Sequence of chain 2.D:
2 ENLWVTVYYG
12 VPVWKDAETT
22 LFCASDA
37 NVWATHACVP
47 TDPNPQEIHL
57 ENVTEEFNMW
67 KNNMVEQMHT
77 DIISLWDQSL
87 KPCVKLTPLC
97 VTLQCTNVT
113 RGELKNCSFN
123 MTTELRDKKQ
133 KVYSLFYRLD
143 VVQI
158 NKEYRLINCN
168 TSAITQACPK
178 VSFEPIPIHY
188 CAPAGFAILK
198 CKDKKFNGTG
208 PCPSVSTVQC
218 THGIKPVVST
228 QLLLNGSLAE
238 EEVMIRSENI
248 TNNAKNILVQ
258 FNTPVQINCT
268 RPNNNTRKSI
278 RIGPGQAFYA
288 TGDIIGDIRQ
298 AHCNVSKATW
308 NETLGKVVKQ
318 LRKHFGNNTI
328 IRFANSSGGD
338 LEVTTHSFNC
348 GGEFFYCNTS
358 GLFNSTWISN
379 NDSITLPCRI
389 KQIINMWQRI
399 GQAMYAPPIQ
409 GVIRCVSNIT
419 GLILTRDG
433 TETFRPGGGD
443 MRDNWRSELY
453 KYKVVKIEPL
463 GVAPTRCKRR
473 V

A protein and the small-molecule ligand that binds it are described below.
Small molecule (SMILES): CC(=O)N[C@@H]1[C@@H](O)[C@H](O)[C@@H](CO)O[C@H]1O

Binding-site contacts:
Ligand atom C8 contacts residue ASN122 of chain 2.D at 3.7 Å.
Ligand atom O7 contacts residue THR98 of chain 2.D at 4.2 Å.
Ligand atom C8 contacts residue LYS133 of chain 2.D at 3.8 Å.
Ligand atom C7 contacts residue LYS133 of chain 2.D at 4.5 Å.
Ligand atom C7 contacts residue ASN122 of chain 2.D at 3.4 Å.
Ligand atom C5 contacts residue ASN122 of chain 2.D at 3.7 Å.
Ligand atom C8 contacts residue GLN100 of chain 2.D at 3.9 Å.
Ligand atom O7 contacts residue ASN122 of chain 2.D at 3.5 Å (h-bond).
Ligand atom O5 contacts residue ASN122 of chain 2.D at 2.4 Å (h-bond).
Ligand atom C4 contacts residue ASN122 of chain 2.D at 4.2 Å.
Ligand atom C2 contacts residue ASN122 of chain 2.D at 2.5 Å.
Ligand atom N2 contacts residue ASN122 of chain 2.D at 2.9 Å (h-bond).
Ligand atom C1 contacts residue ASN122 of chain 2.D at 1.4 Å.
Ligand atom N2 contacts residue LYS133 of chain 2.D at 4.1 Å.
Ligand atom C3 contacts residue ASN122 of chain 2.D at 3.8 Å.
Ligand atom C8 contacts residue PHE121 of chain 2.D at 3.6 Å (hydrophobic).
Ligand atom C8 contacts residue SER120 of chain 2.D at 3.8 Å.